Sequence of chain 1.K:
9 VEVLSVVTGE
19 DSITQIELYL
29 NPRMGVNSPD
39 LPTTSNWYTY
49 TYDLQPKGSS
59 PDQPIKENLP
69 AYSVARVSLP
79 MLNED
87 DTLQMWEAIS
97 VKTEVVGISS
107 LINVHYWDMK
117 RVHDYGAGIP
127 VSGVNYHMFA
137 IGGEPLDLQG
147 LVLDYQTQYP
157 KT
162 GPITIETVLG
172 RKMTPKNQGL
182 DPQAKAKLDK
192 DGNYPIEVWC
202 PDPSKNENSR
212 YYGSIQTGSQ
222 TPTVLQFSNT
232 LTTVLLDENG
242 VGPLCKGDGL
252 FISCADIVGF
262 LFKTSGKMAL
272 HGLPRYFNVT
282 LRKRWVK

The small molecule below binds the protein below.
Small molecule (SMILES): CC(=O)N[C@H]1[C@H]([C@H](O)[C@H](O)CO)O[C@@](O[C@@H]2[C@@H](O)[C@H](O)O[C@H](CO)[C@@H]2O)(C(=O)O)C[C@@H]1O

Binding-site contacts:
Ligand atom C3 contacts residue ASP114 of chain 1.K at 4.0 Å.
Ligand atom O1A contacts residue LYS268 of chain 1.K at 3.1 Å (salt-bridge).
Ligand atom C4 contacts residue LYS264 of chain 1.K at 3.5 Å.
Ligand atom O4 contacts residue ASP51 of chain 1.K at 4.5 Å.
Ligand atom C10 contacts residue TRP45 of chain 1.K at 3.9 Å (hydrophobic).
Ligand atom O4 contacts residue LYS264 of chain 1.K at 2.8 Å (salt-bridge).
Ligand atom C11 contacts residue TRP45 of chain 1.K at 4.2 Å (hydrophobic).
Ligand atom O10 contacts residue TRP45 of chain 1.K at 3.4 Å (h-bond).
Ligand atom O1B contacts residue SER266 of chain 1.K at 2.5 Å (h-bond).
Ligand atom O6 contacts residue SER266 of chain 1.K at 3.9 Å.
Ligand atom O1A contacts residue SER266 of chain 1.K at 3.6 Å (h-bond).
Ligand atom O9 contacts residue LYS268 of chain 1.K at 3.5 Å (salt-bridge).
Ligand atom C11 contacts residue TYR50 of chain 1.K at 3.7 Å (hydrophobic).
Ligand atom C1 contacts residue LYS268 of chain 1.K at 4.1 Å.
Ligand atom C5 contacts residue LYS264 of chain 1.K at 4.1 Å.
Ligand atom O1B contacts residue ASP114 of chain 1.K at 4.4 Å.
Ligand atom N5 contacts residue LYS264 of chain 1.K at 3.5 Å (salt-bridge).
Ligand atom C4 contacts residue ASP51 of chain 1.K at 3.8 Å.
Ligand atom C11 contacts residue LYS264 of chain 1.K at 4.0 Å.
Ligand atom C6 contacts residue ASP51 of chain 1.K at 3.7 Å.
Ligand atom O4 contacts residue TRP45 of chain 1.K at 3.5 Å.
Ligand atom C10 contacts residue ASP51 of chain 1.K at 3.7 Å.
Ligand atom C5 contacts residue ASP51 of chain 1.K at 3.5 Å.
Ligand atom C1 contacts residue SER266 of chain 1.K at 3.4 Å.
Ligand atom O1B contacts residue LYS268 of chain 1.K at 3.9 Å.
Ligand atom C10 contacts residue LYS264 of chain 1.K at 3.9 Å.
Ligand atom C7 contacts residue ASP51 of chain 1.K at 4.4 Å.
Ligand atom C11 contacts residue ASP51 of chain 1.K at 3.7 Å.
Ligand atom N5 contacts residue ASP51 of chain 1.K at 2.8 Å (salt-bridge).